The protein below binds the small molecule below.
Small molecule (SMILES): CC(C)CCC[C@@H](C)[C@H]1CC[C@H]2[C@@H]3CC=C4C[C@@H](O)CC[C@]4(C)[C@H]3CC[C@]12C

Binding-site contacts:
Ligand atom C21 contacts residue LEU594 of chain 1.B at 4.3 Å (hydrophobic).
Ligand atom C5 contacts residue VAL584 of chain 1.B at 4.2 Å (hydrophobic).
Ligand atom C6 contacts residue VAL584 of chain 1.B at 4.0 Å (hydrophobic).
Ligand atom O1 contacts residue LEU585 of chain 1.B at 4.5 Å.
Ligand atom C25 contacts residue ARG212 of chain 1.B at 3.9 Å.
Ligand atom C18 contacts residue VAL588 of chain 1.B at 3.5 Å (hydrophobic).
Ligand atom C26 contacts residue ARG212 of chain 1.B at 3.8 Å.
Ligand atom C19 contacts residue TRP595 of chain 1.B at 3.5 Å (hydrophobic).
Ligand atom C24 contacts residue ARG212 of chain 1.B at 3.3 Å.
Ligand atom C18 contacts residue TRP595 of chain 1.B at 3.4 Å (hydrophobic).
Ligand atom C10 contacts residue TRP595 of chain 1.B at 4.3 Å (hydrophobic).
Ligand atom C24 contacts residue LEU594 of chain 1.B at 4.4 Å (hydrophobic).
Ligand atom C8 contacts residue VAL588 of chain 1.B at 4.5 Å (hydrophobic).
Ligand atom C23 contacts residue LEU594 of chain 1.B at 3.5 Å (hydrophobic).
Ligand atom C23 contacts residue ARG212 of chain 1.B at 4.2 Å.
Ligand atom C26 contacts residue LEU594 of chain 1.B at 3.9 Å (hydrophobic).
Ligand atom C19 contacts residue LEU585 of chain 1.B at 3.7 Å (hydrophobic).
Ligand atom C11 contacts residue TRP595 of chain 1.B at 3.9 Å (hydrophobic).
Ligand atom C12 contacts residue TRP595 of chain 1.B at 4.4 Å (hydrophobic).
Ligand atom O1 contacts residue VAL584 of chain 1.B at 4.3 Å.
Ligand atom C21 contacts residue C141 of chain 1.VB at 3.9 Å.
Ligand atom C1 contacts residue TRP595 of chain 1.B at 4.2 Å (hydrophobic).
Ligand atom C26 contacts residue C141 of chain 1.VB at 3.7 Å.
Ligand atom C22 contacts residue LEU594 of chain 1.B at 4.3 Å (hydrophobic).
Ligand atom C27 contacts residue LEU594 of chain 1.B at 4.1 Å (hydrophobic).
Ligand atom C20 contacts residue LEU594 of chain 1.B at 4.0 Å (hydrophobic).

Sequence of chain 1.B:
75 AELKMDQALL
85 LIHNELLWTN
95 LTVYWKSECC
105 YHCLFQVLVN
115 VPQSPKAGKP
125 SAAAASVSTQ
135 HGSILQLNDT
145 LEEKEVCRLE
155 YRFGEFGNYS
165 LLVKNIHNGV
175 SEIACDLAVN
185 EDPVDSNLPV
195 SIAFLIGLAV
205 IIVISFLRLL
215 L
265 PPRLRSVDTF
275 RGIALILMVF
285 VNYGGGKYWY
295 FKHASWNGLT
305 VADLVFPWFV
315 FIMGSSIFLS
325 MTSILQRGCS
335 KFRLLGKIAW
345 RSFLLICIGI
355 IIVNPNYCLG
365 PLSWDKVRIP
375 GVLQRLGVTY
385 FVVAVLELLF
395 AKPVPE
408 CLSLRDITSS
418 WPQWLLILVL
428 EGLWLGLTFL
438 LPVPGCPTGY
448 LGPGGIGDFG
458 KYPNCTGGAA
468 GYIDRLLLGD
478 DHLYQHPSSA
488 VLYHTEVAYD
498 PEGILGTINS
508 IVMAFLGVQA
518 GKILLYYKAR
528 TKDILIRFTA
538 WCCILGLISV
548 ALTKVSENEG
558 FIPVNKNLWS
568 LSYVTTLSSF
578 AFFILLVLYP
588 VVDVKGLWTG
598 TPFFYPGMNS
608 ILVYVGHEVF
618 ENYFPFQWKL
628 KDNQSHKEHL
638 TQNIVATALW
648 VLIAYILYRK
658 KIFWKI